The small molecule below binds the protein below.
Small molecule (SMILES): C[C@H]1CCC(=O)O1

Binding-site contacts:
Ligand atom O1 contacts residue LEU209 of chain 1.A at 3.5 Å (h-bond).
Ligand atom C3 contacts residue ASP196 of chain 1.A at 3.8 Å.
Ligand atom C7 contacts residue GLN199 of chain 1.A at 4.0 Å.
Ligand atom O1 contacts residue HIS208 of chain 1.A at 3.7 Å.
Ligand atom C5 contacts residue HIS208 of chain 1.A at 4.0 Å.
Ligand atom O6 contacts residue LEU209 of chain 1.A at 3.1 Å (h-bond).
Ligand atom O6 contacts residue TRP207 of chain 1.A at 4.2 Å.
Ligand atom C5 contacts residue TRP207 of chain 1.A at 4.2 Å (hydrophobic).
Ligand atom O1 contacts residue TRP207 of chain 1.A at 3.5 Å (h-bond).
Ligand atom O6 contacts residue HIS208 of chain 1.A at 3.5 Å.
Ligand atom C3 contacts residue TRP207 of chain 1.A at 4.0 Å (hydrophobic).
Ligand atom C7 contacts residue ASP196 of chain 1.A at 3.5 Å.
Ligand atom C5 contacts residue LEU209 of chain 1.A at 3.6 Å (hydrophobic).
Ligand atom C2 contacts residue TRP207 of chain 1.A at 3.1 Å (hydrophobic).
Ligand atom C2 contacts residue ASP196 of chain 1.A at 3.4 Å.
Ligand atom C7 contacts residue TRP207 of chain 1.A at 3.4 Å (hydrophobic).

Sequence of chain 1.A:
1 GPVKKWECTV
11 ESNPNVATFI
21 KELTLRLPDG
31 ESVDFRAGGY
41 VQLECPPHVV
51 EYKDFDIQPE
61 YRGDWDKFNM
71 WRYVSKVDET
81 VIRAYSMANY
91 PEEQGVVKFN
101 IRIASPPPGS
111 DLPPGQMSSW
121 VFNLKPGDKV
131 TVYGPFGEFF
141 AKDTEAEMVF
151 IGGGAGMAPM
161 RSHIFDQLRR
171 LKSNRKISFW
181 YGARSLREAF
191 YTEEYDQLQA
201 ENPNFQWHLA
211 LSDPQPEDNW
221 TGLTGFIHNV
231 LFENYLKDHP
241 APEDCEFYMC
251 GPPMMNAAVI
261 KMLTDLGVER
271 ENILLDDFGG